A small-molecule ligand and the protein it binds are described below.
Small molecule (SMILES): Cc1cc(CCCOc2c(C)cc(-c3noc(C(F)(F)F)n3)cc2C)on1

Sequence of chain 5.C:
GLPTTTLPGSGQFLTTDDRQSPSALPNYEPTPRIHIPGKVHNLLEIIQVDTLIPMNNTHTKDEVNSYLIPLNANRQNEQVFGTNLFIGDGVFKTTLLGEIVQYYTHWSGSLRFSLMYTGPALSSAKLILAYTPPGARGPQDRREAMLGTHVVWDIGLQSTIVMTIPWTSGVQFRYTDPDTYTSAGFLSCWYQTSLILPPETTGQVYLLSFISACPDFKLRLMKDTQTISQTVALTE

Sequence of chain 1.C:
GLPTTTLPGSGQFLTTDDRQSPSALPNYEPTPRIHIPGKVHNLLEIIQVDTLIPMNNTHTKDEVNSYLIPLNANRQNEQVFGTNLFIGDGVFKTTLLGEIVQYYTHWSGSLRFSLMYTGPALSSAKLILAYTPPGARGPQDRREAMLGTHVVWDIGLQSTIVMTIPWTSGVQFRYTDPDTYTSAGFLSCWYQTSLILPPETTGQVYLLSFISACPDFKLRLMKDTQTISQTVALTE

Binding-site contacts:
Ligand atom C2C contacts residue TYR128 of chain 5.A at 3.2 Å (hydrophobic).
Ligand atom C6B contacts residue TYR152 of chain 5.A at 3.6 Å (hydrophobic).
Ligand atom N1A contacts residue ALA24 of chain 5.C at 3.2 Å.
Ligand atom CM2 contacts residue MET224 of chain 5.A at 3.5 Å (hydrophobic).
Ligand atom CM2 contacts residue ILE104 of chain 5.A at 3.6 Å (hydrophobic).
Ligand atom C2B contacts residue ILE104 of chain 5.A at 3.8 Å (hydrophobic).
Ligand atom CM6 contacts residue TYR152 of chain 5.A at 3.4 Å (hydrophobic).
Ligand atom F1 contacts residue PHE186 of chain 5.A at 3.8 Å.
Ligand atom F1 contacts residue MET224 of chain 5.A at 3.6 Å.
Ligand atom N3A contacts residue TYR152 of chain 5.A at 3.8 Å.
Ligand atom C1C contacts residue TYR197 of chain 5.A at 3.5 Å (hydrophobic).
Ligand atom C1C contacts residue TYR128 of chain 5.A at 3.5 Å (hydrophobic).
Ligand atom C3B contacts residue MET224 of chain 5.A at 3.6 Å (hydrophobic).
Ligand atom F2 contacts residue VAL176 of chain 5.A at 2.7 Å.
Ligand atom F3 contacts residue PRO174 of chain 5.A at 2.9 Å.
Ligand atom C3 contacts residue LEU106 of chain 5.A at 3.8 Å (hydrophobic).
Ligand atom O1 contacts residue MET221 of chain 5.A at 3.7 Å.
Ligand atom C5B contacts residue TYR152 of chain 5.A at 3.5 Å (hydrophobic).
Ligand atom C2A contacts residue PHE186 of chain 5.A at 3.5 Å (hydrophobic).
Ligand atom C3C contacts residue TYR128 of chain 5.A at 3.3 Å (hydrophobic).
Ligand atom F3 contacts residue TYR152 of chain 5.A at 3.6 Å.
Ligand atom F3 contacts residue MET151 of chain 5.A at 3.7 Å.
Ligand atom CM3 contacts residue ASN219 of chain 5.A at 3.8 Å.
Ligand atom C4 contacts residue TYR197 of chain 5.A at 3.4 Å (hydrophobic).
Ligand atom CM6 contacts residue LEU25 of chain 5.C at 3.8 Å (hydrophobic).
Ligand atom N3A contacts residue PHE186 of chain 5.A at 3.4 Å.
Ligand atom N1A contacts residue PRO174 of chain 5.A at 3.5 Å.
Ligand atom F1 contacts residue ALA150 of chain 5.A at 3.8 Å.
Ligand atom C2A contacts residue TYR152 of chain 5.A at 3.7 Å (hydrophobic).
Ligand atom CM6 contacts residue VAL188 of chain 5.A at 3.8 Å (hydrophobic).
Ligand atom O1A contacts residue PRO174 of chain 5.A at 3.5 Å.
Ligand atom F3 contacts residue ALA150 of chain 5.A at 2.7 Å.
Ligand atom F3 contacts residue VAL176 of chain 5.A at 3.6 Å.
Ligand atom C2C contacts residue ILE104 of chain 5.A at 3.8 Å (hydrophobic).
Ligand atom CM2 contacts residue TYR128 of chain 5.A at 3.4 Å (hydrophobic).
Ligand atom F3 contacts residue SER175 of chain 5.A at 2.8 Å.
Ligand atom CM4 contacts residue VAL176 of chain 5.A at 3.8 Å (hydrophobic).
Ligand atom O1A contacts residue ALA24 of chain 5.C at 3.3 Å.
Ligand atom CM4 contacts residue ALA150 of chain 5.A at 3.6 Å (hydrophobic).
Ligand atom C3A contacts residue PHE186 of chain 5.A at 3.7 Å (hydrophobic).

Sequence of chain 5.A:
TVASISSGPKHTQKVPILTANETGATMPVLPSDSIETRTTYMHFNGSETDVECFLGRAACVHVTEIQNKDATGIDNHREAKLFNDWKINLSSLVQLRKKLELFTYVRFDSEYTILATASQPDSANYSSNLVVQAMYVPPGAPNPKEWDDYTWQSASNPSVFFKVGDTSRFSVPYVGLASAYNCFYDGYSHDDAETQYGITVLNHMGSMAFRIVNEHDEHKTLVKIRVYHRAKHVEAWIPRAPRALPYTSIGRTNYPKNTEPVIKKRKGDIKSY